This small molecule binds to this protein.
Small molecule (SMILES): Nc1ncnc2c1ncn2[C@@H]1O[C@H](CO[P](=O)(O)O[P](=O)(O)CP(=O)(O)O)[C@@H](O)[C@H]1O

Binding-site contacts:
Ligand atom O3A contacts residue GLU331 of chain 1.F at 3.1 Å (salt-bridge).
Ligand atom O2G contacts residue ASN242 of chain 1.F at 3.3 Å (h-bond).
Ligand atom N6 contacts residue LYS184 of chain 1.F at 3.0 Å (salt-bridge).
Ligand atom PG contacts residue GLU331 of chain 1.F at 3.6 Å.
Ligand atom C3B contacts residue ASN242 of chain 1.F at 2.8 Å.
Ligand atom C4' contacts residue ASN242 of chain 1.F at 3.7 Å.
Ligand atom O3' contacts residue ASP200 of chain 1.F at 3.6 Å (salt-bridge).
Ligand atom O2G contacts residue ARG222 of chain 1.F at 3.3 Å (salt-bridge).
Ligand atom O4' contacts residue LEU240 of chain 1.F at 3.4 Å.
Ligand atom O1B contacts residue GLU331 of chain 1.F at 3.5 Å (salt-bridge).
Ligand atom O1G contacts residue GLU331 of chain 1.F at 2.7 Å (salt-bridge).
Ligand atom O3A contacts residue LYS74 of chain 1.F at 3.5 Å (salt-bridge).
Ligand atom N3 contacts residue TYR185 of chain 1.F at 3.4 Å.
Ligand atom O2' contacts residue HIS239 of chain 1.F at 3.7 Å.
Ligand atom N1 contacts residue TYR185 of chain 1.F at 3.4 Å.
Ligand atom N6 contacts residue GLN183 of chain 1.F at 2.9 Å (h-bond).
Ligand atom O2A contacts residue LYS150 of chain 1.F at 3.1 Å (salt-bridge).
Ligand atom C2 contacts residue LEU186 of chain 1.F at 3.4 Å (hydrophobic).
Ligand atom PB contacts residue LYS74 of chain 1.F at 3.7 Å.
Ligand atom O1B contacts residue MG1 of chain 1.W at 2.5 Å.
Ligand atom C2 contacts residue LYS198 of chain 1.F at 3.5 Å.
Ligand atom PG contacts residue ASP318 of chain 1.F at 3.3 Å.
Ligand atom N7 contacts residue GLN183 of chain 1.F at 3.6 Å.
Ligand atom C2 contacts residue TYR185 of chain 1.F at 3.3 Å (hydrophobic).
Ligand atom O3' contacts residue THR241 of chain 1.F at 3.1 Å (h-bond).
Ligand atom O2A contacts residue LYS74 of chain 1.F at 3.7 Å.
Ligand atom O3G contacts residue ASP318 of chain 1.F at 2.7 Å (salt-bridge).
Ligand atom O2G contacts residue ASP318 of chain 1.F at 3.6 Å.
Ligand atom O1B contacts residue LYS74 of chain 1.F at 2.9 Å (salt-bridge).
Ligand atom C8 contacts residue LYS150 of chain 1.F at 3.4 Å.
Ligand atom O1G contacts residue MG1 of chain 1.W at 3.6 Å.
Ligand atom O1G contacts residue ASN333 of chain 1.F at 3.3 Å (h-bond).
Ligand atom O2' contacts residue THR241 of chain 1.F at 2.7 Å (h-bond).
Ligand atom PG contacts residue ASN242 of chain 1.F at 3.7 Å.
Ligand atom O1A contacts residue ILE330 of chain 1.F at 3.0 Å.
Ligand atom N7 contacts residue LYS150 of chain 1.F at 2.9 Å (salt-bridge).
Ligand atom N3 contacts residue LYS198 of chain 1.F at 2.9 Å (salt-bridge).
Ligand atom O1G contacts residue ASP318 of chain 1.F at 3.1 Å (salt-bridge).
Ligand atom N1 contacts residue LEU186 of chain 1.F at 2.9 Å (h-bond).
Ligand atom O3G contacts residue GLU331 of chain 1.F at 3.7 Å.

Sequence of chain 1.F:
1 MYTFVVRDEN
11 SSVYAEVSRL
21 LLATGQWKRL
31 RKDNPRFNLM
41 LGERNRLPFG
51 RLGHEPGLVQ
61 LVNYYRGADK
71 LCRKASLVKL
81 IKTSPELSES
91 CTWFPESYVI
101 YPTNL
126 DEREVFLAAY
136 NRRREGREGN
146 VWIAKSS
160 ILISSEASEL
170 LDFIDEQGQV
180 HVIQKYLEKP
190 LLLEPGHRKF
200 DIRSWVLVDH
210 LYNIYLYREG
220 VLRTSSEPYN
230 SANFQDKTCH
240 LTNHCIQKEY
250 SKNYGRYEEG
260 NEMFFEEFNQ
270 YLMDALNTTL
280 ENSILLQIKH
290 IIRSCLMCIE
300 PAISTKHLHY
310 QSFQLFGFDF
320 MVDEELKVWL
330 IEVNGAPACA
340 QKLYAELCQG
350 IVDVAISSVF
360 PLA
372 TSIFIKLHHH